Binding-site contacts:
Ligand atom C3 contacts residue TRP107 of chain 1.D at 3.2 Å (hydrophobic).
Ligand atom C4 contacts residue TYR62 of chain 1.D at 3.4 Å (hydrophobic).
Ligand atom C1 contacts residue ASP66 of chain 1.D at 3.6 Å.
Ligand atom N9 contacts residue TRP108 of chain 1.D at 3.8 Å.
Ligand atom C1 contacts residue TYR62 of chain 1.D at 4.0 Å (hydrophobic).
Ligand atom N7 contacts residue ALA111 of chain 1.D at 3.4 Å.
Ligand atom C2 contacts residue TRP108 of chain 1.D at 3.4 Å (hydrophobic).
Ligand atom C6 contacts residue ASP66 of chain 1.D at 3.5 Å.
Ligand atom C3 contacts residue ALA111 of chain 1.D at 3.7 Å (hydrophobic).
Ligand atom C12 contacts residue TRP107 of chain 1.D at 3.7 Å (hydrophobic).
Ligand atom C5 contacts residue TRP108 of chain 1.D at 3.4 Å (hydrophobic).
Ligand atom N4 contacts residue ASP66 of chain 1.D at 2.7 Å (salt-bridge).
Ligand atom O6 contacts residue ALA111 of chain 1.D at 4.0 Å.
Ligand atom C9 contacts residue RBL1 of chain 1.QA at 3.5 Å.
Ligand atom C10 contacts residue TRP107 of chain 1.D at 4.0 Å (hydrophobic).
Ligand atom O6 contacts residue LEU79 of chain 1.D at 3.6 Å.
Ligand atom C7 contacts residue TRP107 of chain 1.D at 3.4 Å (hydrophobic).
Ligand atom F1 contacts residue RBL1 of chain 1.QA at 2.7 Å.
Ligand atom N1 contacts residue LEU65 of chain 1.D at 4.0 Å.
Ligand atom O6 contacts residue ASP66 of chain 1.D at 3.6 Å.
Ligand atom C6 contacts residue TYR62 of chain 1.D at 3.7 Å (hydrophobic).
Ligand atom N9 contacts residue TYR62 of chain 1.D at 3.5 Å.
Ligand atom C1 contacts residue ALA111 of chain 1.D at 3.9 Å (hydrophobic).
Ligand atom N1 contacts residue LEU115 of chain 1.D at 3.9 Å.
Ligand atom C9 contacts residue TRP108 of chain 1.D at 3.5 Å (hydrophobic).
Ligand atom C2 contacts residue TYR62 of chain 1.D at 3.8 Å (hydrophobic).
Ligand atom N4 contacts residue TYR62 of chain 1.D at 4.0 Å.
Ligand atom C8 contacts residue TYR62 of chain 1.D at 3.7 Å (hydrophobic).
Ligand atom N9 contacts residue HIS112 of chain 1.D at 3.9 Å.
Ligand atom C8 contacts residue ALA111 of chain 1.D at 3.5 Å (hydrophobic).
Ligand atom C2 contacts residue ALA111 of chain 1.D at 3.9 Å (hydrophobic).
Ligand atom N1 contacts residue ASP66 of chain 1.D at 2.7 Å (salt-bridge).
Ligand atom C9 contacts residue TRP107 of chain 1.D at 3.6 Å (hydrophobic).
Ligand atom C5 contacts residue TRP107 of chain 1.D at 3.5 Å (hydrophobic).
Ligand atom N1 contacts residue TYR62 of chain 1.D at 3.9 Å.
Ligand atom C12 contacts residue TYR62 of chain 1.D at 4.0 Å (hydrophobic).
Ligand atom C10 contacts residue RBL1 of chain 1.QA at 4.0 Å.
Ligand atom N3 contacts residue TYR62 of chain 1.D at 3.5 Å.
Ligand atom C9 contacts residue TYR62 of chain 1.D at 4.0 Å (hydrophobic).
Ligand atom C11 contacts residue TRP107 of chain 1.D at 4.0 Å (hydrophobic).

The protein below binds the small molecule below.
Small molecule (SMILES): Nc1nc(O)c2c(n1)[nH]c[n+]2Cc1ccc(F)c(F)c1

Sequence of chain 1.D:
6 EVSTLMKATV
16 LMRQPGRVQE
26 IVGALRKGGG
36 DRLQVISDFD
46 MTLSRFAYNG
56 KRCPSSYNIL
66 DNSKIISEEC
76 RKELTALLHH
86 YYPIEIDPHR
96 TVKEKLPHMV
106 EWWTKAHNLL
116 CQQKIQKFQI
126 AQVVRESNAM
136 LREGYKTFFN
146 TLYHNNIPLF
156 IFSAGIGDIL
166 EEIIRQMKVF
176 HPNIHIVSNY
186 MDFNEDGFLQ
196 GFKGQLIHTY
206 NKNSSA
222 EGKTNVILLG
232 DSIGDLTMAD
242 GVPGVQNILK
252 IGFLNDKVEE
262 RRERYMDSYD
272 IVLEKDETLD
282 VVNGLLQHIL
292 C